Sequence of chain 2.C:
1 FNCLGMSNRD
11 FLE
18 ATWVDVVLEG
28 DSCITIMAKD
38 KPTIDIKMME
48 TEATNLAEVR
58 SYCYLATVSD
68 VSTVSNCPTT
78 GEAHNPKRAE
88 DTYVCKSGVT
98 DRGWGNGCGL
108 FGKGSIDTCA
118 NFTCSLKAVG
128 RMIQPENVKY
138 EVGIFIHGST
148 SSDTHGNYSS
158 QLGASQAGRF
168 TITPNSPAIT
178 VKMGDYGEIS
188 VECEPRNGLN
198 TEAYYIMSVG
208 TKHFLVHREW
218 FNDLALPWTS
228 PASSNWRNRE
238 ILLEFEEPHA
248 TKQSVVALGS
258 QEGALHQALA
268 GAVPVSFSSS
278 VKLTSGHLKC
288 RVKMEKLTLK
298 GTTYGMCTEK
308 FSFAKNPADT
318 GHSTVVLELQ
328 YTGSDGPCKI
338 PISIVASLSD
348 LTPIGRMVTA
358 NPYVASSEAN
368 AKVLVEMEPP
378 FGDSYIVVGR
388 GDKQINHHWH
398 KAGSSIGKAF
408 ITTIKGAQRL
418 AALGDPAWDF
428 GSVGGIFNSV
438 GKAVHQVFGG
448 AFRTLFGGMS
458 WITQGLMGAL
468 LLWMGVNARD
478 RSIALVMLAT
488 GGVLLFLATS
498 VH

This protein binds this small molecule.
Small molecule (SMILES): CC(=O)N[C@@H]1[C@@H](O)[C@H](O)[C@@H](CO)O[C@H]1O

Binding-site contacts:
Ligand atom C4 contacts residue ASN118 of chain 2.C at 4.2 Å.
Ligand atom O5 contacts residue THR89 of chain 2.C at 3.8 Å.
Ligand atom C6 contacts residue THR89 of chain 2.C at 4.2 Å.
Ligand atom C6 contacts residue PHE119 of chain 2.C at 4.1 Å (hydrophobic).
Ligand atom C7 contacts residue ASN118 of chain 2.C at 3.6 Å.
Ligand atom O6 contacts residue ASN118 of chain 2.C at 4.1 Å.
Ligand atom C1 contacts residue SER66 of chain 2.C at 4.2 Å.
Ligand atom C2 contacts residue ASN118 of chain 2.C at 2.4 Å.
Ligand atom O5 contacts residue PHE119 of chain 2.C at 4.2 Å.
Ligand atom C8 contacts residue ASN118 of chain 2.C at 3.9 Å.
Ligand atom O6 contacts residue PHE119 of chain 2.C at 2.8 Å (h-bond).
Ligand atom O5 contacts residue THR120 of chain 2.C at 3.4 Å (h-bond).
Ligand atom C1 contacts residue THR89 of chain 2.C at 3.9 Å.
Ligand atom O7 contacts residue ASN118 of chain 2.C at 4.5 Å.
Ligand atom N2 contacts residue ASN118 of chain 2.C at 2.9 Å (h-bond).
Ligand atom C5 contacts residue ASN118 of chain 2.C at 3.7 Å.
Ligand atom O7 contacts residue TYR90 of chain 2.C at 3.7 Å.
Ligand atom C7 contacts residue TYR90 of chain 2.C at 3.8 Å (hydrophobic).
Ligand atom C1 contacts residue ASN118 of chain 2.C at 1.4 Å.
Ligand atom C5 contacts residue THR89 of chain 2.C at 4.1 Å.
Ligand atom O5 contacts residue ASN118 of chain 2.C at 2.4 Å (h-bond).
Ligand atom C5 contacts residue THR120 of chain 2.C at 4.0 Å.
Ligand atom C3 contacts residue ASN118 of chain 2.C at 3.8 Å.
Ligand atom O6 contacts residue THR89 of chain 2.C at 3.5 Å.
Ligand atom C6 contacts residue THR120 of chain 2.C at 3.4 Å.
Ligand atom N2 contacts residue TYR90 of chain 2.C at 4.5 Å.
Ligand atom C2 contacts residue SER66 of chain 2.C at 4.4 Å.
Ligand atom C8 contacts residue TYR90 of chain 2.C at 3.9 Å (hydrophobic).
Ligand atom O6 contacts residue THR120 of chain 2.C at 3.1 Å (h-bond).